Sequence of chain 1.B:
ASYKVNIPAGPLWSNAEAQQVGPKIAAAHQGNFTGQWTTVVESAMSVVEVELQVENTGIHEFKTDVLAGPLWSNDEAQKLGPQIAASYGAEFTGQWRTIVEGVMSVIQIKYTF

This protein binds this small molecule.
Small molecule (SMILES): CC(=O)N[C@@H]1[C@@H](O)[C@H](O[C@@H]2O[C@H](CO)[C@@H](O[C@@H]3O[C@H](CO[C@H]4O[C@H](CO)[C@@H](O)[C@H](O)[C@@H]4O)[C@@H](O)[C@H](O[C@H]4O[C@H](CO)[C@@H](O)[C@H](O)[C@@H]4O)[C@@H]3O)[C@H](O)[C@H]2NC(C)=O)[C@@H](CO)O[C@H]1O

Binding-site contacts:
Ligand atom O7 contacts residue THR39 of chain 1.B at 3.6 Å.
Ligand atom O6 contacts residue THR38 of chain 1.B at 2.8 Å (h-bond).
Ligand atom O6 contacts residue THR38 of chain 1.B at 3.6 Å (h-bond).
Ligand atom O6 contacts residue THR39 of chain 1.B at 2.9 Å (h-bond).
Ligand atom O4 contacts residue TRP37 of chain 1.B at 3.1 Å (h-bond).
Ligand atom O7 contacts residue GLU42 of chain 1.B at 2.7 Å (salt-bridge).
Ligand atom O3 contacts residue THR39 of chain 1.B at 2.7 Å (h-bond).
Ligand atom C3 contacts residue TRP37 of chain 1.B at 3.0 Å (hydrophobic).
Ligand atom C3 contacts residue LEU12 of chain 1.B at 3.6 Å (hydrophobic).
Ligand atom C5 contacts residue TRP13 of chain 1.B at 3.5 Å (hydrophobic).
Ligand atom C1 contacts residue TRP13 of chain 1.B at 3.7 Å (hydrophobic).
Ligand atom O1 contacts residue TRP13 of chain 1.B at 3.5 Å.
Ligand atom C6 contacts residue TRP37 of chain 1.B at 3.5 Å (hydrophobic).
Ligand atom O7 contacts residue SER43 of chain 1.B at 2.8 Å (h-bond).
Ligand atom O5 contacts residue TRP37 of chain 1.B at 3.3 Å.
Ligand atom C4 contacts residue GLN36 of chain 1.B at 3.5 Å.
Ligand atom C6 contacts residue ASN15 of chain 1.B at 3.3 Å.
Ligand atom C6 contacts residue THR38 of chain 1.B at 3.4 Å.
Ligand atom N2 contacts residue LEU12 of chain 1.B at 2.8 Å (h-bond).
Ligand atom C8 contacts residue TRP13 of chain 1.B at 3.5 Å (hydrophobic).
Ligand atom O7 contacts residue ASN15 of chain 1.B at 2.8 Å (h-bond).
Ligand atom C1 contacts residue TRP37 of chain 1.B at 3.6 Å (hydrophobic).
Ligand atom C7 contacts residue SER43 of chain 1.B at 3.5 Å.
Ligand atom C4 contacts residue TRP37 of chain 1.B at 3.4 Å (hydrophobic).
Ligand atom C7 contacts residue LEU12 of chain 1.B at 3.6 Å (hydrophobic).
Ligand atom C6 contacts residue GLN36 of chain 1.B at 3.7 Å.
Ligand atom C5 contacts residue GLN36 of chain 1.B at 3.6 Å.
Ligand atom O7 contacts residue SER14 of chain 1.B at 3.5 Å.
Ligand atom C7 contacts residue THR39 of chain 1.B at 3.6 Å.
Ligand atom O3 contacts residue TRP37 of chain 1.B at 3.6 Å.
Ligand atom C6 contacts residue GLY35 of chain 1.B at 3.6 Å.
Ligand atom O3 contacts residue LEU12 of chain 1.B at 3.7 Å.
Ligand atom C8 contacts residue SER43 of chain 1.B at 3.5 Å.
Ligand atom O4 contacts residue GLN36 of chain 1.B at 2.5 Å (h-bond).
Ligand atom O4 contacts residue GLN36 of chain 1.B at 3.1 Å (h-bond).
Ligand atom N2 contacts residue THR39 of chain 1.B at 3.4 Å (h-bond).
Ligand atom C8 contacts residue LEU12 of chain 1.B at 3.6 Å (hydrophobic).
Ligand atom C6 contacts residue THR38 of chain 1.B at 3.7 Å.
Ligand atom C5 contacts residue TRP37 of chain 1.B at 3.4 Å (hydrophobic).
Ligand atom O1 contacts residue GLU42 of chain 1.B at 3.4 Å (salt-bridge).